Sequence of chain 1.C:
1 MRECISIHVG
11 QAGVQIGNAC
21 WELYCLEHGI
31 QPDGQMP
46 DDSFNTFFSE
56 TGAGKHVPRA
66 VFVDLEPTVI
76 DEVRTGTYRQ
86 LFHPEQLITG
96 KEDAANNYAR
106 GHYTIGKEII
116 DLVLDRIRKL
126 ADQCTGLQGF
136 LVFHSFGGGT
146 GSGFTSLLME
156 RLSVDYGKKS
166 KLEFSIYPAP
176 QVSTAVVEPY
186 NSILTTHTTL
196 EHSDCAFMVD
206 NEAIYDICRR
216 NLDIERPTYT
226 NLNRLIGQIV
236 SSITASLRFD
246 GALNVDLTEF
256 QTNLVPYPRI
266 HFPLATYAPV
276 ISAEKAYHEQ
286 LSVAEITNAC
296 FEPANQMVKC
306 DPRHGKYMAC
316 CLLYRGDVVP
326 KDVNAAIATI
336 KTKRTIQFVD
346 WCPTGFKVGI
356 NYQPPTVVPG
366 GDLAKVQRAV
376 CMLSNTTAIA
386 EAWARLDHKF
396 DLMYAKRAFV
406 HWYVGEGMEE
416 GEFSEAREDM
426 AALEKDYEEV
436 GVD

Binding-site contacts:
Ligand atom N6 contacts residue GLN15 of chain 1.B at 3.4 Å (h-bond).
Ligand atom C33 contacts residue ARG276 of chain 1.B at 3.8 Å.
Ligand atom C5 contacts residue TYR222 of chain 1.B at 3.7 Å (hydrophobic).
Ligand atom O4 contacts residue THR221 of chain 1.B at 3.2 Å.
Ligand atom C23 contacts residue PRO220 of chain 1.B at 3.5 Å (hydrophobic).
Ligand atom C32 contacts residue GLN15 of chain 1.B at 3.8 Å.
Ligand atom C17 contacts residue SER176 of chain 1.B at 3.7 Å.
Ligand atom C27 contacts residue ASP177 of chain 1.B at 3.6 Å.
Ligand atom N4 contacts residue ASN329 of chain 1.C at 3.6 Å.
Ligand atom O6 contacts residue ASP177 of chain 1.B at 3.5 Å (salt-bridge).
Ligand atom C18 contacts residue VAL175 of chain 1.B at 3.4 Å (hydrophobic).
Ligand atom C26 contacts residue ASP177 of chain 1.B at 3.6 Å.
Ligand atom S1 contacts residue GDP1 of chain 1.H at 3.8 Å.
Ligand atom C9 contacts residue THR221 of chain 1.B at 3.4 Å.
Ligand atom C39 contacts residue GLN15 of chain 1.B at 3.5 Å.
Ligand atom O2 contacts residue THR221 of chain 1.B at 3.2 Å (h-bond).
Ligand atom C22 contacts residue ASN329 of chain 1.C at 3.5 Å.
Ligand atom C34 contacts residue ARG276 of chain 1.B at 3.2 Å.
Ligand atom C22 contacts residue PRO325 of chain 1.C at 3.8 Å (hydrophobic).
Ligand atom C24 contacts residue PRO220 of chain 1.B at 3.4 Å (hydrophobic).
Ligand atom C13 contacts residue ASN329 of chain 1.C at 3.7 Å.
Ligand atom C17 contacts residue VAL175 of chain 1.B at 3.8 Å (hydrophobic).
Ligand atom O5 contacts residue ASN329 of chain 1.C at 2.6 Å (h-bond).
Ligand atom C18 contacts residue LYS174 of chain 1.B at 3.5 Å.
Ligand atom C10 contacts residue TYR222 of chain 1.B at 3.8 Å (hydrophobic).
Ligand atom S1 contacts residue GLN15 of chain 1.B at 3.8 Å.
Ligand atom C28 contacts residue ASN329 of chain 1.C at 3.5 Å.
Ligand atom C21 contacts residue PRO325 of chain 1.C at 3.7 Å (hydrophobic).
Ligand atom S1 contacts residue TYR222 of chain 1.B at 3.5 Å.
Ligand atom C27 contacts residue LYS174 of chain 1.B at 3.8 Å.
Ligand atom C33 contacts residue GLY223 of chain 1.B at 3.3 Å.
Ligand atom C38 contacts residue GLN15 of chain 1.B at 3.7 Å.
Ligand atom N1 contacts residue TYR222 of chain 1.B at 3.5 Å.
Ligand atom O4 contacts residue TYR222 of chain 1.B at 3.2 Å (h-bond).
Ligand atom N5 contacts residue PHE351 of chain 1.C at 3.2 Å (h-bond).
Ligand atom O2 contacts residue GLY223 of chain 1.B at 2.8 Å (h-bond).
Ligand atom C4 contacts residue TYR222 of chain 1.B at 3.6 Å (hydrophobic).
Ligand atom C35 contacts residue ARG276 of chain 1.B at 3.8 Å.
Ligand atom O2 contacts residue TYR222 of chain 1.B at 3.4 Å (h-bond).
Ligand atom N5 contacts residue ASP177 of chain 1.B at 2.6 Å (salt-bridge).

This small molecule binds to this protein.
Small molecule (SMILES): CC[C@H](C)[C@@H]([C@@H](CC(=O)N1CCC[C@H]1[C@H](OC)[C@@H](C)C(=O)N[C@@H](Cc1ccccc1)c1nccs1)OC)N(C)C(=O)[C@@H](NC(=O)C(C)(C)N)C(C)C

Sequence of chain 1.B:
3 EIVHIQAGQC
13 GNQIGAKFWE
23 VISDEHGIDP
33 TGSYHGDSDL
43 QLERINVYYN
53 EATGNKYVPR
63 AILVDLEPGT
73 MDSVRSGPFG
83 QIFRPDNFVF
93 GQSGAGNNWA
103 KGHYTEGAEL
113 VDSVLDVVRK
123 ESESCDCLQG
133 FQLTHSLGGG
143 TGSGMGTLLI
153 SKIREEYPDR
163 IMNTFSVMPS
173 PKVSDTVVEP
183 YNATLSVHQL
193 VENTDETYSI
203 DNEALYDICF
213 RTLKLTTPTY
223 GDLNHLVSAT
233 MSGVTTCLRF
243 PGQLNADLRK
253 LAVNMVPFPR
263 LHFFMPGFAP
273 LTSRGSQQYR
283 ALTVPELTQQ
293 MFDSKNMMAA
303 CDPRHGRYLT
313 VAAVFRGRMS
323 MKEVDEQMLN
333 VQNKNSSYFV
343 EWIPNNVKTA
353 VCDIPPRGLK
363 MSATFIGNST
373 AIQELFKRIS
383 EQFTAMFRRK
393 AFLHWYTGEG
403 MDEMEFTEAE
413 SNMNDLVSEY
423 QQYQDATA